Sequence of chain 1.E:
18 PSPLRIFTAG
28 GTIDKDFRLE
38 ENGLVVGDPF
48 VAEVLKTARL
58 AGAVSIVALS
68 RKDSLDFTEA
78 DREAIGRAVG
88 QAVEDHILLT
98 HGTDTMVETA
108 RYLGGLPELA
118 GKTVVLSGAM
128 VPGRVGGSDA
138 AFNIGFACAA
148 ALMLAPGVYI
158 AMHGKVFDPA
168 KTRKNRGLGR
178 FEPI

Sequence of chain 1.H:
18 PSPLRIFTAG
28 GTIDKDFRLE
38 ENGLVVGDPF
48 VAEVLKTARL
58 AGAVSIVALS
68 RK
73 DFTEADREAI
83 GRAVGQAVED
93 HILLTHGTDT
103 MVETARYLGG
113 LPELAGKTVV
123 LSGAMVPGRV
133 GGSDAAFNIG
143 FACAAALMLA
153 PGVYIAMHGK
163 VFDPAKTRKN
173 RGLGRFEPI

Binding-site contacts:
Ligand atom CG contacts residue GLY99 of chain 1.E at 4.1 Å.
Ligand atom CG contacts residue THR29 of chain 1.E at 2.5 Å.
Ligand atom C contacts residue ASP70 of chain 1.E at 3.2 Å.
Ligand atom OXT contacts residue ASP70 of chain 1.E at 3.1 Å (salt-bridge).
Ligand atom O contacts residue SER71 of chain 1.E at 2.3 Å (h-bond).
Ligand atom CA contacts residue ASN39 of chain 1.H at 3.4 Å.
Ligand atom OD2 contacts residue THR100 of chain 1.E at 3.0 Å (h-bond).
Ligand atom CG contacts residue ALA126 of chain 1.E at 4.0 Å (hydrophobic).
Ligand atom C contacts residue SER71 of chain 1.E at 3.4 Å.
Ligand atom CB contacts residue THR100 of chain 1.E at 3.6 Å.
Ligand atom OD2 contacts residue GLY99 of chain 1.E at 3.1 Å.
Ligand atom C contacts residue THR100 of chain 1.E at 3.9 Å.
Ligand atom OD2 contacts residue ALA126 of chain 1.E at 4.1 Å.
Ligand atom OXT contacts residue GLY28 of chain 1.E at 3.4 Å.
Ligand atom OD1 contacts residue THR100 of chain 1.E at 2.6 Å (h-bond).
Ligand atom OD1 contacts residue ALA126 of chain 1.E at 3.3 Å (h-bond).
Ligand atom CA contacts residue THR29 of chain 1.E at 3.1 Å.
Ligand atom N contacts residue THR29 of chain 1.E at 4.2 Å.
Ligand atom OXT contacts residue SER71 of chain 1.E at 3.0 Å (h-bond).
Ligand atom CB contacts residue ASN39 of chain 1.H at 3.8 Å.
Ligand atom OD1 contacts residue MET127 of chain 1.E at 4.1 Å.
Ligand atom CB contacts residue ASP101 of chain 1.E at 3.7 Å.
Ligand atom C contacts residue THR29 of chain 1.E at 4.0 Å.
Ligand atom O contacts residue ASP101 of chain 1.E at 3.2 Å (salt-bridge).
Ligand atom CA contacts residue ASP70 of chain 1.E at 3.6 Å.
Ligand atom OD2 contacts residue THR29 of chain 1.E at 2.8 Å (h-bond).
Ligand atom O contacts residue GLY99 of chain 1.E at 3.3 Å.
Ligand atom N contacts residue ASN39 of chain 1.H at 2.8 Å (h-bond).
Ligand atom OXT contacts residue THR29 of chain 1.E at 3.6 Å (h-bond).
Ligand atom O contacts residue ASP70 of chain 1.E at 3.5 Å (salt-bridge).
Ligand atom N contacts residue ASP70 of chain 1.E at 2.9 Å (salt-bridge).
Ligand atom CB contacts residue THR29 of chain 1.E at 3.0 Å.
Ligand atom O contacts residue THR100 of chain 1.E at 3.3 Å (h-bond).
Ligand atom CA contacts residue ASP101 of chain 1.E at 3.7 Å.
Ligand atom OD2 contacts residue GLY28 of chain 1.E at 4.0 Å.
Ligand atom C contacts residue GLY99 of chain 1.E at 3.5 Å.
Ligand atom OXT contacts residue GLY99 of chain 1.E at 3.4 Å.
Ligand atom N contacts residue ASP101 of chain 1.E at 2.9 Å (salt-bridge).
Ligand atom CG contacts residue THR100 of chain 1.E at 3.1 Å.
Ligand atom OD1 contacts residue THR29 of chain 1.E at 3.0 Å (h-bond).

This protein binds this small molecule.
Small molecule (SMILES): N[C@@H](CC(=O)O)C(=O)O